This protein binds this small molecule.
Small molecule (SMILES): Clc1ccc2c(c1Cl)CNCCC2

Binding-site contacts:
Ligand atom C8A contacts residue ARG44 of chain 1.B at 3.9 Å.
Ligand atom C1 contacts residue GLU219 of chain 1.B at 3.7 Å.
Ligand atom C2 contacts residue ASP267 of chain 1.B at 3.6 Å.
Ligand atom C2 contacts residue TYR222 of chain 1.B at 3.8 Å (hydrophobic).
Ligand atom C6 contacts residue LYS57 of chain 1.B at 3.5 Å.
Ligand atom C5 contacts residue PHE182 of chain 1.B at 3.3 Å (hydrophobic).
Ligand atom CL1 contacts residue VAL53 of chain 1.B at 3.2 Å.
Ligand atom C7 contacts residue PHE182 of chain 1.B at 4.0 Å (hydrophobic).
Ligand atom C1 contacts residue VAL269 of chain 1.B at 3.4 Å (hydrophobic).
Ligand atom C8 contacts residue ARG44 of chain 1.B at 3.4 Å.
Ligand atom C8A contacts residue PHE182 of chain 1.B at 4.0 Å (hydrophobic).
Ligand atom C6 contacts residue PHE182 of chain 1.B at 3.6 Å (hydrophobic).
Ligand atom C4 contacts residue PHE182 of chain 1.B at 3.5 Å (hydrophobic).
Ligand atom C4 contacts residue ASN39 of chain 1.B at 4.0 Å.
Ligand atom C6 contacts residue ASN39 of chain 1.B at 3.9 Å.
Ligand atom N1 contacts residue ASP267 of chain 1.B at 2.4 Å (salt-bridge).
Ligand atom C2 contacts residue GLU219 of chain 1.B at 3.2 Å.
Ligand atom N1 contacts residue GLU219 of chain 1.B at 3.0 Å (salt-bridge).
Ligand atom C3 contacts residue ASN39 of chain 1.B at 3.5 Å.
Ligand atom C2 contacts residue ASN39 of chain 1.B at 4.0 Å.
Ligand atom C4A contacts residue ASN39 of chain 1.B at 3.4 Å.
Ligand atom N1 contacts residue VAL269 of chain 1.B at 3.6 Å.
Ligand atom C8 contacts residue ASN39 of chain 1.B at 3.8 Å.
Ligand atom CL2 contacts residue MET258 of chain 1.B at 3.1 Å.
Ligand atom C5 contacts residue TYR40 of chain 1.B at 3.2 Å (hydrophobic).
Ligand atom C4 contacts residue TYR35 of chain 1.B at 3.3 Å (hydrophobic).
Ligand atom N1 contacts residue ASN39 of chain 1.B at 3.6 Å (h-bond).
Ligand atom N1 contacts residue ARG44 of chain 1.B at 3.9 Å.
Ligand atom C4A contacts residue PHE182 of chain 1.B at 3.7 Å (hydrophobic).
Ligand atom CL2 contacts residue VAL272 of chain 1.B at 4.1 Å.
Ligand atom CL1 contacts residue ARG44 of chain 1.B at 3.9 Å.
Ligand atom C1 contacts residue ASP267 of chain 1.B at 3.3 Å.
Ligand atom C3 contacts residue TYR35 of chain 1.B at 3.5 Å (hydrophobic).
Ligand atom C5 contacts residue ASN39 of chain 1.B at 3.6 Å.
Ligand atom C6 contacts residue TYR40 of chain 1.B at 3.6 Å (hydrophobic).
Ligand atom C7 contacts residue ASN39 of chain 1.B at 4.0 Å.
Ligand atom C8A contacts residue ASN39 of chain 1.B at 3.5 Å.
Ligand atom CL2 contacts residue ARG44 of chain 1.B at 3.3 Å.
Ligand atom CL1 contacts residue LYS57 of chain 1.B at 4.0 Å.
Ligand atom C7 contacts residue ARG44 of chain 1.B at 4.0 Å.

Sequence of chain 1.B:
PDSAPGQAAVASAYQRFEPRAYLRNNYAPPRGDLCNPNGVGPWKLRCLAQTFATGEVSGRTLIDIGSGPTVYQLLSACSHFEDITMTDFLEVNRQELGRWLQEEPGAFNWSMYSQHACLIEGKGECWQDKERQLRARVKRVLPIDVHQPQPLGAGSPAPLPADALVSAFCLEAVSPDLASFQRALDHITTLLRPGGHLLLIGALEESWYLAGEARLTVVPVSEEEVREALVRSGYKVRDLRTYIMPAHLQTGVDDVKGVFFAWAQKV